A small-molecule ligand and the protein it binds are described below.
Small molecule (SMILES): Cc1ncsc1-c1cnn([C@H](CC2CC2)c2ccc(-c3c(-n4cnnn4)ccc(Cl)c3F)c[n+]2[O-])c1

Sequence of chain 1.A:
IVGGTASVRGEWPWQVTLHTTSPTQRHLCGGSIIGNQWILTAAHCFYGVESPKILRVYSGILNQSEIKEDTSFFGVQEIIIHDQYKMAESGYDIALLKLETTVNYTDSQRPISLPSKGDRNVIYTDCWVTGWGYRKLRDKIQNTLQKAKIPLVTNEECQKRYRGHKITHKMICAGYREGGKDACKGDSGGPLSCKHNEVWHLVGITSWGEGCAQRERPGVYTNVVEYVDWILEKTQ

Binding-site contacts:
Ligand atom N36 contacts residue LYS185 of chain 1.A at 3.4 Å (salt-bridge).
Ligand atom CL28 contacts residue TRP208 of chain 1.A at 3.4 Å.
Ligand atom C17 contacts residue SER188 of chain 1.A at 3.5 Å.
Ligand atom CL28 contacts residue VAL220 of chain 1.A at 3.6 Å.
Ligand atom C4 contacts residue TYR134 of chain 1.A at 3.7 Å (hydrophobic).
Ligand atom C29 contacts residue ASP182 of chain 1.A at 3.6 Å.
Ligand atom CL28 contacts residue THR206 of chain 1.A at 3.7 Å.
Ligand atom O23 contacts residue ASP187 of chain 1.A at 3.3 Å (salt-bridge).
Ligand atom F26 contacts residue TRP208 of chain 1.A at 3.3 Å.
Ligand atom C16 contacts residue HIS44 of chain 1.A at 3.6 Å.
Ligand atom N35 contacts residue CYS212 of chain 1.A at 3.4 Å (h-bond).
Ligand atom C29 contacts residue TRP208 of chain 1.A at 3.6 Å (hydrophobic).
Ligand atom C21 contacts residue CYS184 of chain 1.A at 3.2 Å (hydrophobic).
Ligand atom O23 contacts residue GLY186 of chain 1.A at 2.7 Å (h-bond).
Ligand atom C30 contacts residue GLY211 of chain 1.A at 3.2 Å.
Ligand atom O23 contacts residue CYS184 of chain 1.A at 3.4 Å (h-bond).
Ligand atom N36 contacts residue CYS212 of chain 1.A at 3.3 Å (h-bond).
Ligand atom N32 contacts residue GLY211 of chain 1.A at 3.6 Å (h-bond).
Ligand atom C29 contacts residue GLY209 of chain 1.A at 3.7 Å.
Ligand atom F26 contacts residue SER207 of chain 1.A at 3.2 Å.
Ligand atom C30 contacts residue ALA183 of chain 1.A at 3.6 Å (hydrophobic).
Ligand atom C25 contacts residue TRP208 of chain 1.A at 3.6 Å (hydrophobic).
Ligand atom F26 contacts residue THR206 of chain 1.A at 3.2 Å.
Ligand atom C11 contacts residue GLY186 of chain 1.A at 3.2 Å.
Ligand atom C33 contacts residue GLY209 of chain 1.A at 3.2 Å.
Ligand atom N32 contacts residue CYS212 of chain 1.A at 3.7 Å.
Ligand atom N22 contacts residue CYS184 of chain 1.A at 3.6 Å.
Ligand atom N22 contacts residue GLY186 of chain 1.A at 3.6 Å.
Ligand atom C27 contacts residue TRP208 of chain 1.A at 3.4 Å (hydrophobic).
Ligand atom S5 contacts residue TYR134 of chain 1.A at 3.4 Å (h-bond).
Ligand atom N36 contacts residue CYS184 of chain 1.A at 3.7 Å.
Ligand atom O23 contacts residue LYS185 of chain 1.A at 3.5 Å.
Ligand atom N22 contacts residue SER188 of chain 1.A at 3.3 Å.
Ligand atom C33 contacts residue GLY211 of chain 1.A at 3.1 Å.
Ligand atom C30 contacts residue GLY209 of chain 1.A at 3.7 Å.
Ligand atom O23 contacts residue SER188 of chain 1.A at 3.0 Å (h-bond).
Ligand atom C1 contacts residue LEU28 of chain 1.A at 3.3 Å (hydrophobic).
Ligand atom N35 contacts residue LYS185 of chain 1.A at 3.3 Å.
Ligand atom C8 contacts residue LYS185 of chain 1.A at 3.7 Å.
Ligand atom C12 contacts residue SER188 of chain 1.A at 3.2 Å.